Sequence of chain 1.B:
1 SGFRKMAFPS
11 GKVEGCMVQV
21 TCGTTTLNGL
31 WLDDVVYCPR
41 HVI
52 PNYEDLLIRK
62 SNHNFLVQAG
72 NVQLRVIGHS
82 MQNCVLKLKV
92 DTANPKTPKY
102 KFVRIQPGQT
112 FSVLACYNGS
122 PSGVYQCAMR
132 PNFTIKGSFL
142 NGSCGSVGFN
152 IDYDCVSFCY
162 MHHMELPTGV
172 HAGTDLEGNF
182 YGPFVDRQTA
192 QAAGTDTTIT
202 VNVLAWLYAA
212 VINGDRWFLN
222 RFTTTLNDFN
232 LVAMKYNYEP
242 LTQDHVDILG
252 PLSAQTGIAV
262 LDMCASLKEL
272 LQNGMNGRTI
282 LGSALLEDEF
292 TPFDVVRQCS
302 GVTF

Sequence of chain 1.A:
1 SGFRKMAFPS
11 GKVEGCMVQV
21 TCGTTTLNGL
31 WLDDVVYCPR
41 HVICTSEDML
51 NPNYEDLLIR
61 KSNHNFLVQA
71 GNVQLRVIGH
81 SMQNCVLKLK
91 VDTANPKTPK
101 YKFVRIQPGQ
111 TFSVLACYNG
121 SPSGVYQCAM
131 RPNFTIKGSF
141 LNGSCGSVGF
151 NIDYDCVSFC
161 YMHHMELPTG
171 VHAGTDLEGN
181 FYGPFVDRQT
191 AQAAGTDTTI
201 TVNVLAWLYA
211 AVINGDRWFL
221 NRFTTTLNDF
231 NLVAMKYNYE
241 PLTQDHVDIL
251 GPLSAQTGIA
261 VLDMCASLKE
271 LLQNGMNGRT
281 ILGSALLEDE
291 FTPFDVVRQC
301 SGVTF

Binding-site contacts:
Ligand atom C11 contacts residue HIS163 of chain 1.A at 3.3 Å.
Ligand atom C6 contacts residue HIS41 of chain 1.A at 3.8 Å.
Ligand atom C3 contacts residue GLN189 of chain 1.A at 3.5 Å.
Ligand atom O2 contacts residue MET165 of chain 1.A at 3.6 Å.
Ligand atom C6 contacts residue MET165 of chain 1.A at 3.6 Å (hydrophobic).
Ligand atom CL contacts residue MET165 of chain 1.A at 3.3 Å.
Ligand atom C14 contacts residue GLU166 of chain 1.A at 3.4 Å.
Ligand atom O2 contacts residue DMS1 of chain 1.K at 3.6 Å.
Ligand atom C contacts residue SER46 of chain 1.A at 3.6 Å.
Ligand atom O contacts residue MET49 of chain 1.A at 3.4 Å.
Ligand atom C1 contacts residue GLN189 of chain 1.A at 3.8 Å.
Ligand atom C17 contacts residue DMS1 of chain 1.K at 3.7 Å.
Ligand atom C4 contacts residue DMS1 of chain 1.E at 3.6 Å.
Ligand atom C12 contacts residue LEU141 of chain 1.A at 3.7 Å (hydrophobic).
Ligand atom C6 contacts residue HIS164 of chain 1.A at 3.3 Å.
Ligand atom C15 contacts residue ASN142 of chain 1.A at 3.8 Å.
Ligand atom C13 contacts residue GLU166 of chain 1.A at 3.8 Å.
Ligand atom CL contacts residue HIS41 of chain 1.A at 3.8 Å.
Ligand atom O1 contacts residue GLN189 of chain 1.A at 3.8 Å.
Ligand atom N2 contacts residue SER144 of chain 1.A at 3.6 Å (h-bond).
Ligand atom O contacts residue GLN189 of chain 1.A at 3.2 Å (h-bond).
Ligand atom CL contacts residue ASP187 of chain 1.A at 3.4 Å.
Ligand atom C11 contacts residue CYS145 of chain 1.A at 3.8 Å (hydrophobic).
Ligand atom C14 contacts residue PHE140 of chain 1.A at 3.7 Å (hydrophobic).
Ligand atom N1 contacts residue CYS145 of chain 1.A at 3.7 Å.
Ligand atom C3 contacts residue DMS1 of chain 1.E at 3.7 Å.
Ligand atom C16 contacts residue DMS1 of chain 1.K at 3.9 Å.
Ligand atom C12 contacts residue GLU166 of chain 1.A at 3.5 Å.
Ligand atom C13 contacts residue LEU141 of chain 1.A at 3.7 Å (hydrophobic).
Ligand atom N contacts residue GLN189 of chain 1.A at 2.6 Å (h-bond).
Ligand atom C11 contacts residue GLU166 of chain 1.A at 3.8 Å.
Ligand atom S contacts residue GLN189 of chain 1.A at 3.4 Å (h-bond).
Ligand atom C14 contacts residue LEU141 of chain 1.A at 3.7 Å (hydrophobic).
Ligand atom C5 contacts residue MET165 of chain 1.A at 3.7 Å (hydrophobic).
Ligand atom N2 contacts residue HIS163 of chain 1.A at 2.8 Å (h-bond).
Ligand atom C5 contacts residue MET49 of chain 1.A at 3.9 Å (hydrophobic).
Ligand atom C12 contacts residue PHE140 of chain 1.A at 3.6 Å (hydrophobic).
Ligand atom O2 contacts residue GLU166 of chain 1.A at 3.4 Å (salt-bridge).
Ligand atom C4 contacts residue MET49 of chain 1.A at 3.5 Å (hydrophobic).
Ligand atom C14 contacts residue ASN142 of chain 1.A at 3.7 Å.

This small molecule binds to this protein.
Small molecule (SMILES): CS(=O)(=O)NCc1ccc(Cl)cc1CC(=O)Nc1cncc2ccccc12